A protein and the small-molecule ligand that binds it are described below.
Small molecule (SMILES): Nc1nc2c(c(=O)[nH]1)N[C@@H](/C(S)=C(/S)[C@H](O)CO[P](=O)(O)O[P](=O)(O)OC[C@H]1O[C@@H](n3cnc4c(=O)[nH]c(N)nc43)[C@H](O)[C@@H]1O)C=N2

Sequence of chain 2.A:
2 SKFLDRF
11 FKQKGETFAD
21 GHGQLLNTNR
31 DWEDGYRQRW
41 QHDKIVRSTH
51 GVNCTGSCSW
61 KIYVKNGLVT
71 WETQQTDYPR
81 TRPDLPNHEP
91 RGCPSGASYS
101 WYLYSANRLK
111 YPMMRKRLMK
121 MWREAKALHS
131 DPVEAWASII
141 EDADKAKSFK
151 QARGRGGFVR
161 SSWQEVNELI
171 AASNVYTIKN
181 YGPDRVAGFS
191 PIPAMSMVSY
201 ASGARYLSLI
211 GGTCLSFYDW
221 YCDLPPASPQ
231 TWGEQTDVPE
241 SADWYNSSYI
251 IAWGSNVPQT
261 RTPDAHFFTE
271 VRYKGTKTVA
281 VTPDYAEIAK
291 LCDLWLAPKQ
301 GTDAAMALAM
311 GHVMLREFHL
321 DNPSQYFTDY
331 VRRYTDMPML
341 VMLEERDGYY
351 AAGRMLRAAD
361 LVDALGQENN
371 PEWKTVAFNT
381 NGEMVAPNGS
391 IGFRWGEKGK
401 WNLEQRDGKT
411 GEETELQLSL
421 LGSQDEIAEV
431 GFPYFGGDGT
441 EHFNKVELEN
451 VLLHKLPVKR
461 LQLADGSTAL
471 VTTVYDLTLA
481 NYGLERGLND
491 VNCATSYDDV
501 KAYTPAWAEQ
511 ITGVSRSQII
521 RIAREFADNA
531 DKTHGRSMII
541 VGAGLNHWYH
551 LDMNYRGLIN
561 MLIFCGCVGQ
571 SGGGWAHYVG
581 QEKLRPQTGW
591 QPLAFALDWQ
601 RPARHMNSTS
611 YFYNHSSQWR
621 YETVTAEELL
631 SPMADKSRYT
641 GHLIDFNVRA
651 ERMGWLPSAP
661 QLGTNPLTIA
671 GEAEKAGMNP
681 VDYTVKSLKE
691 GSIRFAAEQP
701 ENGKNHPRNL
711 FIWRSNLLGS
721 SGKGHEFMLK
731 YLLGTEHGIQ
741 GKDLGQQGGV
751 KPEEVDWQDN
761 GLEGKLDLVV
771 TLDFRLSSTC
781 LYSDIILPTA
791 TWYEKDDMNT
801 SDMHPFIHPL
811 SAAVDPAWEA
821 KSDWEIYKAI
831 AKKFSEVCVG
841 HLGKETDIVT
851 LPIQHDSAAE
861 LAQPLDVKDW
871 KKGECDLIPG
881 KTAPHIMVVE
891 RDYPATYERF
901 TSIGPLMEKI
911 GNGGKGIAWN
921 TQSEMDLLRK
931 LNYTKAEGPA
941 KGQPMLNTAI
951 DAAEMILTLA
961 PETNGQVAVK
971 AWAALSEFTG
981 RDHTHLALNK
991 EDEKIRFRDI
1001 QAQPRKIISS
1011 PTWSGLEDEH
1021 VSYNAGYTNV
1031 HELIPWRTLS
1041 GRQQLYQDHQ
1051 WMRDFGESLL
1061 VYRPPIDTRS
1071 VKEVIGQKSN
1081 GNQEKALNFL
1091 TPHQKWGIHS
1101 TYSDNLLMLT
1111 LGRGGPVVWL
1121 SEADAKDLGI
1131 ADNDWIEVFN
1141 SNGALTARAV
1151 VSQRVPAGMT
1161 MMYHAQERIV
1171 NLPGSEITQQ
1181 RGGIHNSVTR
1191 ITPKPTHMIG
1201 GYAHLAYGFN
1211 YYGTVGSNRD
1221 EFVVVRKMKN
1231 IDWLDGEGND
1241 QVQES

Binding-site contacts:
Ligand atom O2' contacts residue ASP773 of chain 2.A at 2.7 Å (salt-bridge).
Ligand atom N8 contacts residue LYS723 of chain 2.A at 3.2 Å (salt-bridge).
Ligand atom N2 contacts residue ASP823 of chain 2.A at 2.8 Å (salt-bridge).
Ligand atom N1 contacts residue ASP823 of chain 2.A at 2.6 Å (salt-bridge).
Ligand atom S12 contacts residue HIS1099 of chain 2.A at 3.0 Å.
Ligand atom O11 contacts residue SER720 of chain 2.A at 3.1 Å (h-bond).
Ligand atom S13 contacts residue ASP223 of chain 2.A at 3.1 Å (salt-bridge).
Ligand atom O14 contacts residue HIS1093 of chain 2.A at 3.1 Å (h-bond).
Ligand atom O4' contacts residue SER715 of chain 2.A at 3.1 Å (h-bond).
Ligand atom O14 contacts residue ARG1219 of chain 2.A at 2.9 Å (salt-bridge).
Ligand atom O2' contacts residue ARG775 of chain 2.A at 2.9 Å (salt-bridge).
Ligand atom O3' contacts residue ASP773 of chain 2.A at 2.7 Å (salt-bridge).
Ligand atom N16 contacts residue ASN1218 of chain 2.A at 3.1 Å (h-bond).
Ligand atom O4' contacts residue ARG714 of chain 2.A at 3.2 Å.
Ligand atom S12 contacts residue MD11 of chain 2.E at 2.7 Å (h-bond).
Ligand atom S13 contacts residue MD11 of chain 2.E at 2.9 Å (h-bond).
Ligand atom S12 contacts residue ASN53 of chain 2.A at 3.1 Å (h-bond).
Ligand atom O6 contacts residue LYS795 of chain 2.A at 2.7 Å (salt-bridge).
Ligand atom N7 contacts residue TRP792 of chain 2.A at 2.6 Å (h-bond).
Ligand atom S13 contacts residue 6MO1 of chain 2.G at 2.4 Å.
Ligand atom N16 contacts residue THR1091 of chain 2.A at 3.1 Å (h-bond).
Ligand atom S13 contacts residue HIS1093 of chain 2.A at 3.2 Å.
Ligand atom N2 contacts residue LEU772 of chain 2.A at 3.1 Å (h-bond).
Ligand atom C5' contacts residue THR1101 of chain 2.A at 3.2 Å.
Ligand atom O1A contacts residue SER1100 of chain 2.A at 2.6 Å (h-bond).
Ligand atom O2B contacts residue ASN716 of chain 2.A at 2.9 Å (h-bond).
Ligand atom S12 contacts residue 6MO1 of chain 2.G at 2.4 Å.
Ligand atom C17 contacts residue THR1091 of chain 2.A at 3.2 Å.
Ligand atom O14 contacts residue HIS547 of chain 2.A at 3.2 Å (h-bond).
Ligand atom O1A contacts residue SER720 of chain 2.A at 3.1 Å (h-bond).
Ligand atom N3 contacts residue ARG714 of chain 2.A at 3.2 Å (salt-bridge).
Ligand atom O14 contacts residue THR1091 of chain 2.A at 3.2 Å (h-bond).
Ligand atom N7 contacts residue GLY51 of chain 2.A at 3.2 Å (h-bond).
Ligand atom O11 contacts residue HIS1164 of chain 2.A at 2.7 Å (h-bond).
Ligand atom O3' contacts residue ARG775 of chain 2.A at 3.0 Å (salt-bridge).
Ligand atom N17 contacts residue ASN1218 of chain 2.A at 3.1 Å (h-bond).
Ligand atom N17 contacts residue THR1091 of chain 2.A at 2.5 Å (h-bond).
Ligand atom O2A contacts residue HIS1099 of chain 2.A at 3.1 Å.
Ligand atom O2A contacts residue THR1101 of chain 2.A at 2.8 Å (h-bond).
Ligand atom O1B contacts residue TYR221 of chain 2.A at 2.6 Å (h-bond).